Binding-site contacts:
Ligand atom N6 contacts residue CYS2770 of chain 1.B at 3.9 Å.
Ligand atom C2 contacts residue TRP2769 of chain 1.B at 3.6 Å (hydrophobic).
Ligand atom PB contacts residue MG1 of chain 1.F at 3.5 Å.
Ligand atom O2G contacts residue TYR2969 of chain 1.B at 2.1 Å (h-bond).
Ligand atom PA contacts residue MG1 of chain 1.F at 4.0 Å.
Ligand atom C8 contacts residue ILE2888 of chain 1.B at 3.5 Å (hydrophobic).
Ligand atom C4' contacts residue GLY2694 of chain 1.B at 3.9 Å.
Ligand atom C2 contacts residue LEU2877 of chain 1.B at 3.7 Å (hydrophobic).
Ligand atom C5' contacts residue GLY2694 of chain 1.B at 3.4 Å.
Ligand atom N7 contacts residue ILE2888 of chain 1.B at 3.6 Å.
Ligand atom C4 contacts residue TRP2769 of chain 1.B at 3.4 Å (hydrophobic).
Ligand atom O2A contacts residue LYS2717 of chain 1.B at 3.0 Å (salt-bridge).
Ligand atom N6 contacts residue LEU2767 of chain 1.B at 3.4 Å.
Ligand atom O1A contacts residue MG1 of chain 1.F at 3.1 Å.
Ligand atom N1 contacts residue TRP2769 of chain 1.B at 3.9 Å.
Ligand atom N3 contacts residue TRP2769 of chain 1.B at 3.3 Å.
Ligand atom N1 contacts residue LEU2877 of chain 1.B at 3.9 Å.
Ligand atom O1G contacts residue ASP2889 of chain 1.B at 2.8 Å (salt-bridge).
Ligand atom O3' contacts residue GLN2874 of chain 1.B at 3.3 Å (h-bond).
Ligand atom PA contacts residue LYS2717 of chain 1.B at 4.0 Å.
Ligand atom O2' contacts residue PRO2775 of chain 1.B at 3.3 Å.
Ligand atom O1A contacts residue ASP2889 of chain 1.B at 3.4 Å (salt-bridge).
Ligand atom C8 contacts residue LEU2715 of chain 1.B at 3.9 Å (hydrophobic).
Ligand atom N1 contacts residue GLU2768 of chain 1.B at 4.0 Å.
Ligand atom PG contacts residue TYR2969 of chain 1.B at 3.7 Å.
Ligand atom PG contacts residue ASP2889 of chain 1.B at 3.5 Å.
Ligand atom N3B contacts residue MG1 of chain 1.F at 2.9 Å.
Ligand atom O2B contacts residue MG1 of chain 1.F at 3.0 Å.
Ligand atom O5' contacts residue MG1 of chain 1.F at 3.9 Å.
Ligand atom N6 contacts residue GLU2768 of chain 1.B at 3.2 Å (salt-bridge).
Ligand atom N9 contacts residue TRP2769 of chain 1.B at 3.6 Å.
Ligand atom C1' contacts residue TRP2769 of chain 1.B at 3.6 Å (hydrophobic).
Ligand atom C2 contacts residue CYS2770 of chain 1.B at 3.4 Å (hydrophobic).
Ligand atom O3G contacts residue LYS2717 of chain 1.B at 4.0 Å.
Ligand atom N3 contacts residue LEU2877 of chain 1.B at 3.9 Å.
Ligand atom C6 contacts residue GLU2768 of chain 1.B at 3.9 Å.
Ligand atom N3B contacts residue ASP2889 of chain 1.B at 3.0 Å (salt-bridge).
Ligand atom N1 contacts residue CYS2770 of chain 1.B at 3.0 Å (h-bond).
Ligand atom N6 contacts residue TYR2755 of chain 1.B at 3.9 Å.
Ligand atom N7 contacts residue LEU2715 of chain 1.B at 3.8 Å.

This small molecule binds to this protein.
Small molecule (SMILES): Nc1ncnc2c1ncn2[C@@H]1O[C@H](CO[P](=O)(O)O[P](=O)(O)NP(=O)(O)O)[C@@H](O)[C@H]1O

Sequence of chain 1.B:
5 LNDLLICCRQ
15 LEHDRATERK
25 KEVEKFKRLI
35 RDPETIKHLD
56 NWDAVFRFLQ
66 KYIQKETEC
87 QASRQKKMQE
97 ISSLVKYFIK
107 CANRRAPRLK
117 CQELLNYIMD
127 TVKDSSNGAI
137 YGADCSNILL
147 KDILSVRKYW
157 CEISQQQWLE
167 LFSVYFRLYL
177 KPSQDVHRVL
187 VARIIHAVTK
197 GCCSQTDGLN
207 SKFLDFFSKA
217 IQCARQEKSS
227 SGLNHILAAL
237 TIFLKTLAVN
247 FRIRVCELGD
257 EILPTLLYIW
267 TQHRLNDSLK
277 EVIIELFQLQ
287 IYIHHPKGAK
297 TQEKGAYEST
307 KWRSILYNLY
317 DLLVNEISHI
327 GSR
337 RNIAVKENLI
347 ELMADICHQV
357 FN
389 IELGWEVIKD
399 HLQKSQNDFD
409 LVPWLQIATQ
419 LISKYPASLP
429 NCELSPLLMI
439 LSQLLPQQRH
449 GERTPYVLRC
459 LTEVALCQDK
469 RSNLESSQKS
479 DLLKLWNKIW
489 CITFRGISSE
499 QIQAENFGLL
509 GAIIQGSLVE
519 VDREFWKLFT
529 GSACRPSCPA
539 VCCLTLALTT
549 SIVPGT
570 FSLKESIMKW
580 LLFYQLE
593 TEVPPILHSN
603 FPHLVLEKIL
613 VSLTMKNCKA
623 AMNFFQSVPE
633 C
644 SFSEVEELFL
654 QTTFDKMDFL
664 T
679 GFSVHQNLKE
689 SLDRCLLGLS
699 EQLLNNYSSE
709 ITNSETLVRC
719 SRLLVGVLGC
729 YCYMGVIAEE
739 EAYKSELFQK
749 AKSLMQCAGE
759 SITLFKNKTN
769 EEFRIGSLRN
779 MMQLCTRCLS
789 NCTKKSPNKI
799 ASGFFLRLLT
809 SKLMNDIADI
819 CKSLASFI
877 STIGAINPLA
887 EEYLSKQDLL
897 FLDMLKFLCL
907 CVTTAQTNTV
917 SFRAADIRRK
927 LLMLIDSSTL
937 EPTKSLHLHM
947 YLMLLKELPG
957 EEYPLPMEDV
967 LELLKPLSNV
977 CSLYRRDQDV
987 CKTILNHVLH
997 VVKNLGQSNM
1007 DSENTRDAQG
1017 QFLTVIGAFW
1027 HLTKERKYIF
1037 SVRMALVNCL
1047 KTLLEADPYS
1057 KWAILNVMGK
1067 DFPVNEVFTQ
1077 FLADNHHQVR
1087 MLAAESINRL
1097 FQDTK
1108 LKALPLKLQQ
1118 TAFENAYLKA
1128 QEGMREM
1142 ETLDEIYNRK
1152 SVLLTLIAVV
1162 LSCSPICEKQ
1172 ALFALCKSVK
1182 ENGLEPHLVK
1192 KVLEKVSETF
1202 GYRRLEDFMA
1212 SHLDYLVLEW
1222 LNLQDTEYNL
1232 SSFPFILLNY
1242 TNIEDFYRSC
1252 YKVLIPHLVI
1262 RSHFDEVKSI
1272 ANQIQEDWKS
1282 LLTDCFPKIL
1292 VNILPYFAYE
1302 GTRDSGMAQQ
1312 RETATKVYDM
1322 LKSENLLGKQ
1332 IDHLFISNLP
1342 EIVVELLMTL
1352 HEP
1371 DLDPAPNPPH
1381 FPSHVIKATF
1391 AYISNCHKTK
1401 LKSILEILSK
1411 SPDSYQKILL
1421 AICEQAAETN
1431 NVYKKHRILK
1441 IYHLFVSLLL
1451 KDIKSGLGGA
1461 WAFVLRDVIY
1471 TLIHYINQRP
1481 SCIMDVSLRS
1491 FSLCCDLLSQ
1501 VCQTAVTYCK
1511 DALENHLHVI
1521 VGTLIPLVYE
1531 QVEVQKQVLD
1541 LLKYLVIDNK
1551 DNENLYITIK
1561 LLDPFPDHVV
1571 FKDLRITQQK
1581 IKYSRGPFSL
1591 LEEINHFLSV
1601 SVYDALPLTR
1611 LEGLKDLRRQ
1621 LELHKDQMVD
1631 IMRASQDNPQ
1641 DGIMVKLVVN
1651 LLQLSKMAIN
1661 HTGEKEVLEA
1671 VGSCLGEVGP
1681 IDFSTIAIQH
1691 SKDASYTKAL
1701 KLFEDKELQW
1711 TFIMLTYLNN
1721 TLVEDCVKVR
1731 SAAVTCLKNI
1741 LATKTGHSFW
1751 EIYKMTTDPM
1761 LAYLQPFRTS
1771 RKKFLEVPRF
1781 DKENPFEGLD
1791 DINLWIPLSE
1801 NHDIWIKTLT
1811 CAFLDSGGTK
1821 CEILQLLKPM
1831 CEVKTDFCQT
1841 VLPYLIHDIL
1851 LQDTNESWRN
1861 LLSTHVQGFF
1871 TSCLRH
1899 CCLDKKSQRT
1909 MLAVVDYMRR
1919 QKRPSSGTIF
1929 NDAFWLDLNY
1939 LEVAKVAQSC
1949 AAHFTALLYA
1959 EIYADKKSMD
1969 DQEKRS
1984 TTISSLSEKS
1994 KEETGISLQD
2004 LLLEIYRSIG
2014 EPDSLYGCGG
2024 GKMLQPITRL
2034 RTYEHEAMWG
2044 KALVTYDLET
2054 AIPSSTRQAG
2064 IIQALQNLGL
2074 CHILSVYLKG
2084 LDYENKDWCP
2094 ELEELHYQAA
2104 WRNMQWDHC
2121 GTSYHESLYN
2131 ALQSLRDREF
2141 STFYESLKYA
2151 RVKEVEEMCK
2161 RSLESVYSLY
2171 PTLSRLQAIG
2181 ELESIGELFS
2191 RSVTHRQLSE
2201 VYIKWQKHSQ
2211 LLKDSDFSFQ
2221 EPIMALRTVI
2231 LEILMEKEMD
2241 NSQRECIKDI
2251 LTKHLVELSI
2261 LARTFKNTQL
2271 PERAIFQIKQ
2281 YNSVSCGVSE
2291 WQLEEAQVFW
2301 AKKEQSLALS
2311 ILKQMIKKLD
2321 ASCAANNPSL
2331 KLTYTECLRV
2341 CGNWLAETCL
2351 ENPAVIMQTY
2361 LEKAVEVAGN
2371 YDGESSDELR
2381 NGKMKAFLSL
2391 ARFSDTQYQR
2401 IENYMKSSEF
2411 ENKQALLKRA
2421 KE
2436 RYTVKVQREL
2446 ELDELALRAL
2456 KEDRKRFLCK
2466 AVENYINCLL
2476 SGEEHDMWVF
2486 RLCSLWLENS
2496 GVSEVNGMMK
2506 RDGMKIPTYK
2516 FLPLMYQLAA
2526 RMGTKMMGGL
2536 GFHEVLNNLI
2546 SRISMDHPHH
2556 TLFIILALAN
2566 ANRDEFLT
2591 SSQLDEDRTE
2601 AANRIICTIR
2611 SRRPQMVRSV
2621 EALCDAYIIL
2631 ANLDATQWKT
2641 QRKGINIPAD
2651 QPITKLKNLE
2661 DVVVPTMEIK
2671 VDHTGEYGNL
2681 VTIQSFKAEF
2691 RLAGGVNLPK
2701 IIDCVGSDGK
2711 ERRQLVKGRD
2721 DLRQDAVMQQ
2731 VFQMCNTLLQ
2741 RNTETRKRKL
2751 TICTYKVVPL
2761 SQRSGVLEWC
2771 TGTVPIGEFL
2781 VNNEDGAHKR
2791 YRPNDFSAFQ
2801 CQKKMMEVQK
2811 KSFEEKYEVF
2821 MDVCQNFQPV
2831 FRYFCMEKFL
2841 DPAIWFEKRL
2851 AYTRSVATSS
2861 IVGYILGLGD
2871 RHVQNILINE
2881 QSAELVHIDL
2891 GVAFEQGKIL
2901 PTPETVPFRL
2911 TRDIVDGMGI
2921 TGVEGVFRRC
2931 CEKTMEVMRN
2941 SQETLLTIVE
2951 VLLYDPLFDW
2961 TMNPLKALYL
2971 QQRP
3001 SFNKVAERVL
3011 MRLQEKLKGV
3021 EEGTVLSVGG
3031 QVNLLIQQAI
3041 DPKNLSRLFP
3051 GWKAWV